The small molecule below binds the protein below.
Small molecule (SMILES): CC(C)(O)C(=O)N[C@@H](C(=O)NO)c1ccc(-c2cc(F)c(F)c(F)c2)cc1

Binding-site contacts:
Ligand atom C09 contacts residue ALA461 of chain 1.A at 3.6 Å (hydrophobic).
Ligand atom O12 contacts residue GLU519 of chain 1.A at 2.8 Å (salt-bridge).
Ligand atom C15 contacts residue VAL459 of chain 1.A at 3.4 Å (hydrophobic).
Ligand atom F20 contacts residue ASN458 of chain 1.A at 3.5 Å.
Ligand atom C16 contacts residue VAL459 of chain 1.A at 3.6 Å (hydrophobic).
Ligand atom C13 contacts residue VAL459 of chain 1.A at 3.5 Å (hydrophobic).
Ligand atom F20 contacts residue THR305 of chain 1.A at 3.3 Å.
Ligand atom C13 contacts residue ALA461 of chain 1.A at 3.6 Å (hydrophobic).
Ligand atom F24 contacts residue TYR575 of chain 1.A at 3.5 Å.
Ligand atom C19 contacts residue MET1034 of chain 1.A at 3.5 Å (hydrophobic).
Ligand atom O11 contacts residue ZN1 of chain 1.B at 2.0 Å.
Ligand atom F22 contacts residue GLU319 of chain 1.A at 3.4 Å.
Ligand atom O11 contacts residue GLU463 of chain 1.A at 2.7 Å (salt-bridge).
Ligand atom C04 contacts residue GOL1 of chain 1.J at 3.0 Å.
Ligand atom C23 contacts residue GLU319 of chain 1.A at 3.2 Å.
Ligand atom N10 contacts residue GLU463 of chain 1.A at 3.4 Å (salt-bridge).
Ligand atom C27 contacts residue TYR580 of chain 1.A at 3.5 Å (hydrophobic).
Ligand atom N10 contacts residue ALA461 of chain 1.A at 3.1 Å (h-bond).
Ligand atom F22 contacts residue GLU572 of chain 1.A at 3.1 Å.
Ligand atom C19 contacts residue GLU319 of chain 1.A at 3.2 Å.
Ligand atom O12 contacts residue TYR580 of chain 1.A at 2.5 Å (h-bond).
Ligand atom C27 contacts residue VAL459 of chain 1.A at 3.6 Å (hydrophobic).
Ligand atom C09 contacts residue TYR580 of chain 1.A at 3.4 Å (hydrophobic).
Ligand atom C26 contacts residue VAL459 of chain 1.A at 3.5 Å (hydrophobic).
Ligand atom C09 contacts residue ZN1 of chain 1.B at 2.7 Å.
Ligand atom F24 contacts residue GLU572 of chain 1.A at 3.5 Å.
Ligand atom C14 contacts residue VAL459 of chain 1.A at 3.4 Å (hydrophobic).
Ligand atom F20 contacts residue GLN317 of chain 1.A at 3.4 Å.
Ligand atom N10 contacts residue ZN1 of chain 1.B at 2.7 Å.
Ligand atom F24 contacts residue ALA320 of chain 1.A at 3.4 Å.
Ligand atom O01 contacts residue GLY460 of chain 1.A at 2.8 Å (h-bond).
Ligand atom C21 contacts residue GLU319 of chain 1.A at 3.0 Å.
Ligand atom N10 contacts residue GLU497 of chain 1.A at 3.0 Å (salt-bridge).
Ligand atom C14 contacts residue ALA461 of chain 1.A at 3.1 Å (hydrophobic).
Ligand atom O11 contacts residue GLU497 of chain 1.A at 2.7 Å (salt-bridge).
Ligand atom O11 contacts residue HIS500 of chain 1.A at 2.8 Å (h-bond).
Ligand atom O11 contacts residue HIS496 of chain 1.A at 3.2 Å (h-bond).
Ligand atom O12 contacts residue ZN1 of chain 1.B at 2.2 Å.
Ligand atom O01 contacts residue ALA461 of chain 1.A at 3.3 Å (h-bond).
Ligand atom C08 contacts residue ALA461 of chain 1.A at 3.2 Å (hydrophobic).

Sequence of chain 1.A:
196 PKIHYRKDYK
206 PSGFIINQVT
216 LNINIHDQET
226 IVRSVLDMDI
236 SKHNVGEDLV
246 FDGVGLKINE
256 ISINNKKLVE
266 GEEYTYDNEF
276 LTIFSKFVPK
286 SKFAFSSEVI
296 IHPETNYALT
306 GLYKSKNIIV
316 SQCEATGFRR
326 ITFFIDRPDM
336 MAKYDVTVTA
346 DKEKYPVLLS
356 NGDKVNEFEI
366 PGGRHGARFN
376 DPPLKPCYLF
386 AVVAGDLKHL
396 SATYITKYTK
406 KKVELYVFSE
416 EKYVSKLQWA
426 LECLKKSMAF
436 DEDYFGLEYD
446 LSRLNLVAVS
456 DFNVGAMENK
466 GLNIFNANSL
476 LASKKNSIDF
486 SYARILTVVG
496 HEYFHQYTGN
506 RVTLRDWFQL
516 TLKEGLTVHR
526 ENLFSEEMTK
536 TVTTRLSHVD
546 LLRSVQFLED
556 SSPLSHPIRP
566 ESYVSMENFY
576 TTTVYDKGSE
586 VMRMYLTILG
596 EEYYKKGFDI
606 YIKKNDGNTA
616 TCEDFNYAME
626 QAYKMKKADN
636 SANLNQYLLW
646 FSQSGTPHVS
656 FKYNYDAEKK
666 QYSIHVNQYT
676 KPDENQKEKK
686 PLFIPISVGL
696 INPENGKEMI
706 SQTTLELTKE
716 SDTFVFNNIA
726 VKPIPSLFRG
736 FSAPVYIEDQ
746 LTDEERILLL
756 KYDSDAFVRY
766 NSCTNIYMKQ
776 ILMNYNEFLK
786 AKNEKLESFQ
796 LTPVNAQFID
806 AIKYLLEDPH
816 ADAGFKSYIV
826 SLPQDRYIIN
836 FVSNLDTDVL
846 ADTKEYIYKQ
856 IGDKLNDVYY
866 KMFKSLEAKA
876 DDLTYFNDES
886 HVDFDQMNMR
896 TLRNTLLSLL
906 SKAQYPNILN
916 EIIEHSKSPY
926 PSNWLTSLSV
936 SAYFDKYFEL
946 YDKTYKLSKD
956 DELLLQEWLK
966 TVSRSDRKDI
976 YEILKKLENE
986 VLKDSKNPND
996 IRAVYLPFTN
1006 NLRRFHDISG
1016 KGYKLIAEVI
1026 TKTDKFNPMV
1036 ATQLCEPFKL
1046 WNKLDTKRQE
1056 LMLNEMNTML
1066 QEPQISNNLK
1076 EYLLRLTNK